Sequence of chain 1.E:
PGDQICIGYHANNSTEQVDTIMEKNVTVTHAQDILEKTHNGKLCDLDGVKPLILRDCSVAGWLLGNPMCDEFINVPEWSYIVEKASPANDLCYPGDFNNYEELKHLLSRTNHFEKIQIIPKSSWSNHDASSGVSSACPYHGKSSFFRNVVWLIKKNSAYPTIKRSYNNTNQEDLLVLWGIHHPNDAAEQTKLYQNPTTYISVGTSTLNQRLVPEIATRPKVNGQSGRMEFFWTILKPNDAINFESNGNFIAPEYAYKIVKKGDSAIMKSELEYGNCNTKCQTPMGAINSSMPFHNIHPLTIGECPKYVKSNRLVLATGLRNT

A protein and the small-molecule ligand that binds it are described below.
Small molecule (SMILES): CC(=O)N[C@@H]1[C@@H](O)[C@H](O)[C@@H](CO)O[C@H]1O

Binding-site contacts:
Ligand atom O5 contacts residue GLN23 of chain 1.E at 4.4 Å.
Ligand atom C5 contacts residue ASN31 of chain 1.E at 3.5 Å.
Ligand atom O5 contacts residue ASN31 of chain 1.E at 2.4 Å (h-bond).
Ligand atom C3 contacts residue ASN31 of chain 1.E at 3.9 Å.
Ligand atom C4 contacts residue ASN31 of chain 1.E at 4.3 Å.
Ligand atom C7 contacts residue ASN31 of chain 1.E at 3.5 Å.
Ligand atom C8 contacts residue LYS30 of chain 1.E at 4.1 Å.
Ligand atom O6 contacts residue GLN23 of chain 1.E at 4.2 Å.
Ligand atom N2 contacts residue ASN31 of chain 1.E at 3.0 Å (h-bond).
Ligand atom C1 contacts residue ASN31 of chain 1.E at 1.4 Å.
Ligand atom C6 contacts residue GLN23 of chain 1.E at 4.5 Å.
Ligand atom O7 contacts residue ASN31 of chain 1.E at 3.6 Å.
Ligand atom C2 contacts residue ASN31 of chain 1.E at 2.6 Å.